Sequence of chain 1.B:
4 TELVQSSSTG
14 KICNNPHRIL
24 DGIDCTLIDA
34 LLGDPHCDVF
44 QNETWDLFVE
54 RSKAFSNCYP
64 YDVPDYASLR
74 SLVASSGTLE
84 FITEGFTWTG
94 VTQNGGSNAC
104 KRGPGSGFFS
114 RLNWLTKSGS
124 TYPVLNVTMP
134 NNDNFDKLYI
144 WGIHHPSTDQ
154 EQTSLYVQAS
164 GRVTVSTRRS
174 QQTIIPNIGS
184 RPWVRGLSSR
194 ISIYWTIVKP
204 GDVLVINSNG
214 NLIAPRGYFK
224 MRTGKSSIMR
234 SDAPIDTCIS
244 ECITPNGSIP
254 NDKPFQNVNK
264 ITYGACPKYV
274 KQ

This protein binds this small molecule.
Small molecule (SMILES): CC(=O)N[C@@H]1[C@@H](O)[C@H](O)[C@@H](CO)O[C@H]1O

Binding-site contacts:
Ligand atom C2 contacts residue VAL261 of chain 1.B at 4.0 Å (hydrophobic).
Ligand atom C5 contacts residue ASN249 of chain 1.B at 3.7 Å.
Ligand atom C8 contacts residue SER9 of chain 1.B at 3.3 Å.
Ligand atom O7 contacts residue ASN249 of chain 1.B at 2.9 Å (h-bond).
Ligand atom C8 contacts residue ASN249 of chain 1.B at 4.3 Å.
Ligand atom C2 contacts residue ASN249 of chain 1.B at 2.5 Å.
Ligand atom C7 contacts residue ASN249 of chain 1.B at 3.1 Å.
Ligand atom C3 contacts residue VAL261 of chain 1.B at 4.2 Å (hydrophobic).
Ligand atom C1 contacts residue ASN262 of chain 1.B at 4.5 Å.
Ligand atom C3 contacts residue ASN249 of chain 1.B at 3.8 Å.
Ligand atom C1 contacts residue VAL261 of chain 1.B at 3.5 Å (hydrophobic).
Ligand atom O5 contacts residue VAL261 of chain 1.B at 4.4 Å.
Ligand atom O5 contacts residue ASN249 of chain 1.B at 2.4 Å (h-bond).
Ligand atom N2 contacts residue ASN249 of chain 1.B at 2.9 Å (h-bond).
Ligand atom C1 contacts residue ASN249 of chain 1.B at 1.4 Å.
Ligand atom O5 contacts residue ASN262 of chain 1.B at 4.2 Å.
Ligand atom C8 contacts residue VAL261 of chain 1.B at 4.5 Å (hydrophobic).
Ligand atom N2 contacts residue VAL261 of chain 1.B at 3.8 Å.
Ligand atom C4 contacts residue ASN249 of chain 1.B at 4.2 Å.